Sequence of chain 1.D:
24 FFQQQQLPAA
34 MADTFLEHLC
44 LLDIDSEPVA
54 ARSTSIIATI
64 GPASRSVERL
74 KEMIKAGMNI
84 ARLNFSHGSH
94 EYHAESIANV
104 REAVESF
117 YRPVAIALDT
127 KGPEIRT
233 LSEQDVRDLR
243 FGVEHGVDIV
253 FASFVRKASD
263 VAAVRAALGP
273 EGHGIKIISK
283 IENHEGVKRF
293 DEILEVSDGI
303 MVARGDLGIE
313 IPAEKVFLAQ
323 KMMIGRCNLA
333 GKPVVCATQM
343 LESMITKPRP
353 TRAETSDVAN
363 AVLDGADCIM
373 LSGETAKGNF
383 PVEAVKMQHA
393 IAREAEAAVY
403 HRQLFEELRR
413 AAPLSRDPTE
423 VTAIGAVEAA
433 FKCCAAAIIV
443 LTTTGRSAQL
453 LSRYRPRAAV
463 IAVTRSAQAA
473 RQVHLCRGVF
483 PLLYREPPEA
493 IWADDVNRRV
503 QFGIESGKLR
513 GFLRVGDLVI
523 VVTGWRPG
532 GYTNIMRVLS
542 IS

This protein binds this small molecule.
Small molecule (SMILES): O=P(O)(O)OC[C@H]1O[C@](O)(COP(=O)(O)O)[C@@H](O)[C@@H]1O

Binding-site contacts:
Ligand atom O3 contacts residue ARG528 of chain 1.D at 2.8 Å (salt-bridge).
Ligand atom O2 contacts residue THR525 of chain 1.D at 4.0 Å.
Ligand atom P2 contacts residue THR445 of chain 1.D at 3.9 Å.
Ligand atom O6 contacts residue THR444 of chain 1.D at 3.8 Å.
Ligand atom O6 contacts residue THR445 of chain 1.D at 3.4 Å (h-bond).
Ligand atom O5 contacts residue LEU443 of chain 1.D at 3.5 Å (h-bond).
Ligand atom P1 contacts residue ARG501 of chain 1.D at 3.4 Å.
Ligand atom O2P contacts residue TRP494 of chain 1.D at 3.3 Å (h-bond).
Ligand atom O5P contacts residue SER449 of chain 1.D at 3.7 Å.
Ligand atom O4P contacts residue THR444 of chain 1.D at 3.7 Å.
Ligand atom O3 contacts residue GLY526 of chain 1.D at 3.2 Å.
Ligand atom O3P contacts residue PRO529 of chain 1.D at 3.9 Å.
Ligand atom O2 contacts residue GLY526 of chain 1.D at 3.4 Å (h-bond).
Ligand atom O4P contacts residue THR446 of chain 1.D at 3.0 Å (h-bond).
Ligand atom O4 contacts residue THR534 of chain 1.D at 3.3 Å (h-bond).
Ligand atom O3P contacts residue GLY530 of chain 1.D at 2.9 Å (h-bond).
Ligand atom P2 contacts residue THR444 of chain 1.D at 3.7 Å.
Ligand atom O6P contacts residue SER449 of chain 1.D at 2.6 Å (h-bond).
Ligand atom C4 contacts residue THR534 of chain 1.D at 3.9 Å.
Ligand atom P2 contacts residue SER449 of chain 1.D at 3.5 Å.
Ligand atom O6P contacts residue ARG448 of chain 1.D at 3.7 Å.
Ligand atom O1P contacts residue THR445 of chain 1.D at 3.6 Å (h-bond).
Ligand atom O4 contacts residue GLY530 of chain 1.D at 3.4 Å (h-bond).
Ligand atom C3 contacts residue ARG528 of chain 1.D at 3.6 Å.
Ligand atom O1 contacts residue TRP494 of chain 1.D at 3.8 Å.
Ligand atom O4 contacts residue GLY532 of chain 1.D at 3.9 Å.
Ligand atom O3 contacts residue TRP494 of chain 1.D at 3.7 Å.
Ligand atom O4P contacts residue THR445 of chain 1.D at 3.4 Å (h-bond).
Ligand atom C6 contacts residue LEU443 of chain 1.D at 3.5 Å (hydrophobic).
Ligand atom O5P contacts residue GLY532 of chain 1.D at 3.3 Å (h-bond).
Ligand atom C6 contacts residue SER449 of chain 1.D at 3.7 Å.
Ligand atom O1 contacts residue ARG501 of chain 1.D at 3.8 Å.
Ligand atom C1 contacts residue ARG501 of chain 1.D at 3.3 Å.
Ligand atom O1P contacts residue ARG501 of chain 1.D at 2.6 Å (salt-bridge).
Ligand atom O1 contacts residue PRO529 of chain 1.D at 4.0 Å.
Ligand atom O2 contacts residue LEU443 of chain 1.D at 3.5 Å.
Ligand atom O4 contacts residue TYR533 of chain 1.D at 2.9 Å (h-bond).
Ligand atom O2P contacts residue ARG501 of chain 1.D at 2.9 Å (salt-bridge).
Ligand atom O6P contacts residue THR444 of chain 1.D at 2.7 Å (h-bond).
Ligand atom C6 contacts residue THR534 of chain 1.D at 3.5 Å.